Sequence of chain 1.A:
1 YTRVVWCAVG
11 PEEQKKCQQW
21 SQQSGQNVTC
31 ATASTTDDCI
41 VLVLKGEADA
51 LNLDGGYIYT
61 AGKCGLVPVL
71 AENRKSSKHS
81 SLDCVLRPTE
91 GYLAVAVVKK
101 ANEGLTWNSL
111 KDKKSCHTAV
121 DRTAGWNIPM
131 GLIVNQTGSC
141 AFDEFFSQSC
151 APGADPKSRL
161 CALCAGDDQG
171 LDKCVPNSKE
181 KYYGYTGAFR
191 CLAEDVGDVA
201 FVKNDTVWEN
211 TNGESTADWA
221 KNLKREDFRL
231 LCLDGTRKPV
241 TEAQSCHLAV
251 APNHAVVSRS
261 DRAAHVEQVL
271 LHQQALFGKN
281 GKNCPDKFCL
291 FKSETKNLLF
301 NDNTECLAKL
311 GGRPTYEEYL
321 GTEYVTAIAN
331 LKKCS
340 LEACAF

A protein and the small-molecule ligand that binds it are described below.
Small molecule (SMILES): CC(=O)N[C@H]1[C@H](O[C@H]2[C@H](O)[C@@H](NC(C)=O)CO[C@@H]2CO)O[C@H](CO)[C@@H](O[C@H]2O[C@H](CO)[C@@H](O[C@@H]3O[C@H](CO)[C@@H](O[C@@H]4O[C@H](CO)[C@@H](OC5O[C@H](CO)[C@@H](O)[C@H](O)[C@@H]5O)[C@H](O)[C@@H]4O)[C@H](O)[C@@H]3O)[C@H](O)[C@@H]2O)[C@@H]1O

Binding-site contacts:
Ligand atom O6 contacts residue SER77 of chain 1.A at 4.0 Å.
Ligand atom C3 contacts residue ASN204 of chain 1.A at 3.7 Å.
Ligand atom C6 contacts residue SER76 of chain 1.A at 4.0 Å.
Ligand atom C6 contacts residue SER77 of chain 1.A at 4.2 Å.
Ligand atom C8 contacts residue TRP208 of chain 1.A at 4.2 Å (hydrophobic).
Ligand atom C1 contacts residue TRP208 of chain 1.A at 3.6 Å (hydrophobic).
Ligand atom O6 contacts residue SER77 of chain 1.A at 3.2 Å.
Ligand atom C4 contacts residue ASN204 of chain 1.A at 4.2 Å.
Ligand atom O6 contacts residue HIS79 of chain 1.A at 2.8 Å (h-bond).
Ligand atom O6 contacts residue ASP205 of chain 1.A at 2.8 Å (salt-bridge).
Ligand atom O5 contacts residue ASP205 of chain 1.A at 3.2 Å (salt-bridge).
Ligand atom C1 contacts residue ASP205 of chain 1.A at 4.2 Å.
Ligand atom C8 contacts residue LEU93 of chain 1.A at 4.0 Å (hydrophobic).
Ligand atom O5 contacts residue TRP208 of chain 1.A at 3.8 Å.
Ligand atom C7 contacts residue TRP208 of chain 1.A at 4.1 Å (hydrophobic).
Ligand atom O6 contacts residue LYS78 of chain 1.A at 3.6 Å.
Ligand atom O7 contacts residue ASN204 of chain 1.A at 3.6 Å.
Ligand atom C6 contacts residue HIS79 of chain 1.A at 3.3 Å.
Ligand atom C6 contacts residue TRP208 of chain 1.A at 3.6 Å (hydrophobic).
Ligand atom N2 contacts residue ASN204 of chain 1.A at 2.8 Å (h-bond).
Ligand atom C8 contacts residue ARG225 of chain 1.A at 4.2 Å.
Ligand atom C2 contacts residue LYS75 of chain 1.A at 4.2 Å.
Ligand atom O3 contacts residue SER76 of chain 1.A at 4.1 Å.
Ligand atom O5 contacts residue ASN204 of chain 1.A at 2.3 Å (h-bond).
Ligand atom C7 contacts residue ASN204 of chain 1.A at 3.4 Å.
Ligand atom O2 contacts residue LYS75 of chain 1.A at 3.4 Å.
Ligand atom C5 contacts residue ASP205 of chain 1.A at 4.0 Å.
Ligand atom C8 contacts residue GLN244 of chain 1.A at 3.8 Å.
Ligand atom O6 contacts residue SER76 of chain 1.A at 3.9 Å.
Ligand atom C1 contacts residue ASN204 of chain 1.A at 1.4 Å.
Ligand atom O7 contacts residue TRP208 of chain 1.A at 3.5 Å.
Ligand atom C2 contacts residue ASN204 of chain 1.A at 2.4 Å.
Ligand atom C8 contacts residue GLU214 of chain 1.A at 3.7 Å.
Ligand atom C7 contacts residue LEU93 of chain 1.A at 4.0 Å (hydrophobic).
Ligand atom C5 contacts residue TRP208 of chain 1.A at 3.6 Å (hydrophobic).
Ligand atom C6 contacts residue ASP205 of chain 1.A at 3.6 Å.
Ligand atom C5 contacts residue ASN204 of chain 1.A at 3.6 Å.
Ligand atom O7 contacts residue LEU93 of chain 1.A at 3.6 Å.
Ligand atom O6 contacts residue GLU209 of chain 1.A at 4.2 Å.
Ligand atom C8 contacts residue ALA243 of chain 1.A at 4.3 Å (hydrophobic).